Binding-site contacts:
Ligand atom O contacts residue LYS68 of chain 1.A at 3.5 Å (salt-bridge).
Ligand atom CD1 contacts residue LEU245 of chain 1.A at 3.6 Å (hydrophobic).
Ligand atom CD2 contacts residue LEU85 of chain 1.A at 4.0 Å (hydrophobic).
Ligand atom ND1 contacts residue VAL82 of chain 1.A at 3.7 Å.
Ligand atom CD2 contacts residue LEU78 of chain 1.A at 4.0 Å (hydrophobic).
Ligand atom CD2 contacts residue VAL82 of chain 1.A at 3.7 Å (hydrophobic).
Ligand atom N contacts residue VAL82 of chain 1.A at 3.9 Å.
Ligand atom CD2 contacts residue GLU86 of chain 1.A at 4.0 Å.
Ligand atom CA contacts residue GLU248 of chain 1.A at 3.2 Å.
Ligand atom CG1 contacts residue GLU248 of chain 1.A at 3.6 Å.
Ligand atom CB contacts residue GLU248 of chain 1.A at 3.8 Å.
Ligand atom O contacts residue LEU78 of chain 1.A at 3.6 Å.
Ligand atom CA contacts residue GLU248 of chain 1.A at 3.9 Å.
Ligand atom CA contacts residue LYS68 of chain 1.A at 3.9 Å.
Ligand atom CB contacts residue LEU78 of chain 1.A at 3.4 Å (hydrophobic).
Ligand atom CE1 contacts residue VAL82 of chain 1.A at 3.8 Å (hydrophobic).
Ligand atom N contacts residue GLU248 of chain 1.A at 3.7 Å.
Ligand atom CD2 contacts residue PHE73 of chain 1.A at 4.0 Å (hydrophobic).
Ligand atom C contacts residue LYS68 of chain 1.A at 3.9 Å.
Ligand atom CD2 contacts residue MET249 of chain 1.A at 3.6 Å (hydrophobic).
Ligand atom CD1 contacts residue ILE64 of chain 1.A at 3.6 Å (hydrophobic).
Ligand atom CD2 contacts residue ILE64 of chain 1.A at 4.0 Å (hydrophobic).
Ligand atom CD2 contacts residue VAL82 of chain 1.A at 3.7 Å (hydrophobic).
Ligand atom NE2 contacts residue VAL82 of chain 1.A at 3.8 Å.
Ligand atom N contacts residue LEU78 of chain 1.A at 3.9 Å.
Ligand atom CD1 contacts residue VAL82 of chain 1.A at 3.8 Å (hydrophobic).
Ligand atom C contacts residue ILE64 of chain 1.A at 4.0 Å (hydrophobic).
Ligand atom CB contacts residue GLU248 of chain 1.A at 4.0 Å.
Ligand atom CA contacts residue VAL82 of chain 1.A at 4.0 Å (hydrophobic).
Ligand atom N contacts residue GLU248 of chain 1.A at 3.0 Å (salt-bridge).
Ligand atom N contacts residue GLU248 of chain 1.A at 3.9 Å.
Ligand atom CD1 contacts residue ASP244 of chain 1.A at 3.5 Å.
Ligand atom CG contacts residue VAL82 of chain 1.A at 3.7 Å (hydrophobic).
Ligand atom C contacts residue GLU248 of chain 1.A at 3.5 Å.
Ligand atom CD1 contacts residue GLN81 of chain 1.A at 3.8 Å.
Ligand atom CG2 contacts residue LEU245 of chain 1.A at 3.9 Å (hydrophobic).
Ligand atom CD2 contacts residue GLN81 of chain 1.A at 3.7 Å.
Ligand atom O contacts residue LYS68 of chain 1.A at 3.0 Å (salt-bridge).
Ligand atom CD1 contacts residue LEU85 of chain 1.A at 4.0 Å (hydrophobic).
Ligand atom O contacts residue ILE64 of chain 1.A at 3.6 Å.

A protein and the small-molecule ligand that binds it are described below.
Small molecule (SMILES): CC[C@H](C)[C@H](NC(=O)[C@H](C)N)C(=O)N[C@@H](CC(C)C)C(=O)N[C@@H](Cc1cnc[nH]1)C(=O)N[C@@H](CCCN=C(N)N)C(=O)N[C@@H](CC(C)C)C(=O)N[C@@H](CC(C)C)C(=O)N[C@H](C=O)CCC(N)=O

Sequence of chain 1.A:
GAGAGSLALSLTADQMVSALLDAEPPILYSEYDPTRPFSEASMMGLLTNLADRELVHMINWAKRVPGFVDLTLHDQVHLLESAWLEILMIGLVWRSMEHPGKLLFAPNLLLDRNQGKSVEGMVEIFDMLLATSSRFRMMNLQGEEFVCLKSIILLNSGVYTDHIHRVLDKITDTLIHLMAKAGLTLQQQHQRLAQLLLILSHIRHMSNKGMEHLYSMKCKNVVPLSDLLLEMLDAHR